Sequence of chain 3.E:
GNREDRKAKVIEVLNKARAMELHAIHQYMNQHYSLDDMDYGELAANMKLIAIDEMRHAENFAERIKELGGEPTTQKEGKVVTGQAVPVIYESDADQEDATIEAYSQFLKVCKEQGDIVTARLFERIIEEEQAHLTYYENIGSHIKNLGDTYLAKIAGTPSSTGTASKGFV

Binding-site contacts:
Ligand atom O2C contacts residue SER168 of chain 3.F at 2.8 Å.
Ligand atom CGB contacts residue SER168 of chain 3.F at 3.5 Å.
Ligand atom C2A contacts residue ILE27 of chain 3.F at 3.5 Å (hydrophobic).
Ligand atom NA contacts residue MET57 of chain 3.F at 2.9 Å (h-bond).
Ligand atom C1C contacts residue MET57 of chain 3.E at 3.5 Å (hydrophobic).
Ligand atom O2A contacts residue ARG20 of chain 3.E at 3.2 Å (salt-bridge).
Ligand atom CHD contacts residue MET57 of chain 3.E at 3.5 Å (hydrophobic).
Ligand atom O1A contacts residue ARG20 of chain 3.E at 3.1 Å (salt-bridge).
Ligand atom O1D contacts residue ARG20 of chain 3.F at 2.7 Å (salt-bridge).
Ligand atom O2D contacts residue ARG20 of chain 3.F at 3.0 Å (salt-bridge).
Ligand atom ND contacts residue MET57 of chain 3.F at 3.3 Å (h-bond).
Ligand atom NA contacts residue MET57 of chain 3.E at 3.3 Å (h-bond).
Ligand atom NC contacts residue MET57 of chain 3.F at 3.4 Å (h-bond).
Ligand atom CMD contacts residue MET31 of chain 3.E at 3.3 Å (hydrophobic).
Ligand atom O1A contacts residue TYR35 of chain 3.F at 2.3 Å (h-bond).
Ligand atom O2D contacts residue TYR35 of chain 3.E at 2.6 Å (h-bond).
Ligand atom CGA contacts residue MET31 of chain 3.F at 3.3 Å (hydrophobic).
Ligand atom ND contacts residue MET57 of chain 3.E at 3.0 Å.
Ligand atom FE contacts residue MET57 of chain 3.E at 2.4 Å.
Ligand atom NB contacts residue MET57 of chain 3.F at 3.1 Å (h-bond).
Ligand atom CBB contacts residue SER168 of chain 3.F at 3.4 Å.
Ligand atom CGC contacts residue SER168 of chain 3.F at 3.3 Å.
Ligand atom O1B contacts residue LYS50 of chain 3.F at 2.5 Å (salt-bridge).
Ligand atom C4A contacts residue MET57 of chain 3.F at 3.4 Å (hydrophobic).
Ligand atom C1B contacts residue MET57 of chain 3.F at 3.3 Å (hydrophobic).
Ligand atom NB contacts residue MET57 of chain 3.E at 2.8 Å (h-bond).
Ligand atom NC contacts residue MET57 of chain 3.E at 2.7 Å (h-bond).
Ligand atom O2D contacts residue MET31 of chain 3.E at 3.5 Å.
Ligand atom CMD contacts residue TYR35 of chain 3.E at 3.4 Å (hydrophobic).
Ligand atom FE contacts residue MET57 of chain 3.F at 2.4 Å.
Ligand atom CGD contacts residue ARG20 of chain 3.F at 3.2 Å.
Ligand atom O1C contacts residue SER168 of chain 3.F at 3.0 Å.
Ligand atom O2A contacts residue MET31 of chain 3.F at 3.0 Å.
Ligand atom CGA contacts residue TYR35 of chain 3.F at 3.2 Å (hydrophobic).
Ligand atom CBA contacts residue MET31 of chain 3.F at 3.4 Å (hydrophobic).
Ligand atom CMD contacts residue GLU61 of chain 3.F at 3.5 Å.
Ligand atom C1D contacts residue MET57 of chain 3.E at 3.3 Å (hydrophobic).
Ligand atom C4B contacts residue MET57 of chain 3.E at 3.5 Å (hydrophobic).
Ligand atom CHB contacts residue MET57 of chain 3.F at 3.3 Å (hydrophobic).
Ligand atom O2B contacts residue SER168 of chain 3.F at 2.6 Å (h-bond).

Sequence of chain 3.F:
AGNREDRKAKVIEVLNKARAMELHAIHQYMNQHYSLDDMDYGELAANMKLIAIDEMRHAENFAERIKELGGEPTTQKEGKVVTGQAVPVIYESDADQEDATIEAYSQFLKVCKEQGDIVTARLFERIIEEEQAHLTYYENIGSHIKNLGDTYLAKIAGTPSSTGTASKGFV

A protein and the small-molecule ligand that binds it are described below.
Small molecule (SMILES): CC1=C(CCC(=O)O)C2=Cc3c(CCC(=O)O)c(C)c4n3[Fe@]35n6c(c(C)c(CCC(=O)O)c6=CC1=[N+]23)=CC1=[N+]5C(=C4)C(C)=C1CCC(=O)O